This protein binds this small molecule.
Small molecule (SMILES): C=C(O[C@@H]1CC(C(=O)O)=C[C@@H](OP(=O)(O)O)[C@H]1O)C(=O)O

Sequence of chain 1.D:
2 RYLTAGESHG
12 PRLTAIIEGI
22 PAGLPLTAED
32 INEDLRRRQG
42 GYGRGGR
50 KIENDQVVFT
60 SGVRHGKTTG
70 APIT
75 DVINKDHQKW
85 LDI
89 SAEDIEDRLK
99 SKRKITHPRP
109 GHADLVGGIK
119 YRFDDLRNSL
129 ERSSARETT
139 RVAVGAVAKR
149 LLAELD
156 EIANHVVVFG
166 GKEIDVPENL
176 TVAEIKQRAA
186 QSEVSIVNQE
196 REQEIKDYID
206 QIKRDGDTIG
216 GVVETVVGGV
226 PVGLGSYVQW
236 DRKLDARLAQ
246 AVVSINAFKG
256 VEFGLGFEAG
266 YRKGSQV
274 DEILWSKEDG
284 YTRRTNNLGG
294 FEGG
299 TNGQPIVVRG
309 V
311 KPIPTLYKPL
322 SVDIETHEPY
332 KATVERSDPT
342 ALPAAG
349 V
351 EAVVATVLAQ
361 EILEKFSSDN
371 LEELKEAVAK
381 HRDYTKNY

Binding-site contacts:
Ligand atom C9 contacts residue ARG134 of chain 1.D at 3.8 Å.
Ligand atom O2P contacts residue ARG48 of chain 1.D at 3.0 Å (salt-bridge).
Ligand atom C3 contacts residue ARG337 of chain 1.D at 3.5 Å.
Ligand atom O91 contacts residue ARG45 of chain 1.D at 2.8 Å (salt-bridge).
Ligand atom O5 contacts residue ARG45 of chain 1.D at 3.0 Å (salt-bridge).
Ligand atom C1 contacts residue SER132 of chain 1.D at 3.7 Å.
Ligand atom O92 contacts residue MSE49 of chain 1.D at 3.1 Å.
Ligand atom O92 contacts residue THR137 of chain 1.D at 3.8 Å.
Ligand atom C8 contacts residue MSE49 of chain 1.D at 3.4 Å.
Ligand atom C1 contacts residue FMN1 of chain 1.BA at 3.5 Å.
Ligand atom O2P contacts residue HIS10 of chain 1.D at 3.0 Å (h-bond).
Ligand atom O91 contacts residue ARG39 of chain 1.D at 2.6 Å (salt-bridge).
Ligand atom O3P contacts residue ARG48 of chain 1.D at 3.5 Å.
Ligand atom C6 contacts residue SER132 of chain 1.D at 3.5 Å.
Ligand atom C10 contacts residue FMN1 of chain 1.BA at 3.5 Å.
Ligand atom C10 contacts residue ALA133 of chain 1.D at 3.8 Å (hydrophobic).
Ligand atom C10 contacts residue SER132 of chain 1.D at 3.7 Å.
Ligand atom O11 contacts residue ALA133 of chain 1.D at 2.9 Å (h-bond).
Ligand atom O12 contacts residue HIS110 of chain 1.D at 2.9 Å (h-bond).
Ligand atom C9 contacts residue ARG45 of chain 1.D at 3.5 Å.
Ligand atom C8 contacts residue ARG134 of chain 1.D at 3.5 Å.
Ligand atom C2 contacts residue ARG337 of chain 1.D at 3.7 Å.
Ligand atom C7 contacts residue MSE49 of chain 1.D at 3.5 Å.
Ligand atom C9 contacts residue ARG39 of chain 1.D at 3.4 Å.
Ligand atom C9 contacts residue MSE49 of chain 1.D at 3.3 Å.
Ligand atom C7 contacts residue ARG45 of chain 1.D at 3.5 Å.
Ligand atom C4 contacts residue FMN1 of chain 1.BA at 3.5 Å.
Ligand atom O1P contacts residue ARG337 of chain 1.D at 2.9 Å (salt-bridge).
Ligand atom P contacts residue ARG337 of chain 1.D at 3.8 Å.
Ligand atom O11 contacts residue FMN1 of chain 1.BA at 2.9 Å (h-bond).
Ligand atom O92 contacts residue ARG39 of chain 1.D at 2.6 Å (salt-bridge).
Ligand atom C6 contacts residue ALA133 of chain 1.D at 3.9 Å (hydrophobic).
Ligand atom O11 contacts residue SER132 of chain 1.D at 3.6 Å.
Ligand atom O2P contacts residue ARG337 of chain 1.D at 3.0 Å (salt-bridge).
Ligand atom C8 contacts residue ARG48 of chain 1.D at 3.6 Å.
Ligand atom O12 contacts residue FMN1 of chain 1.BA at 3.5 Å.
Ligand atom O3P contacts residue ARG337 of chain 1.D at 2.9 Å (salt-bridge).
Ligand atom O92 contacts residue ARG134 of chain 1.D at 3.0 Å (salt-bridge).
Ligand atom C2 contacts residue FMN1 of chain 1.BA at 3.7 Å.
Ligand atom C6 contacts residue FMN1 of chain 1.BA at 3.5 Å.